A protein and the small-molecule ligand that binds it are described below.
Small molecule (SMILES): Nc1ccc2ccc(CNCCCc3cccnc3)cc2n1

Sequence of chain 1.A:
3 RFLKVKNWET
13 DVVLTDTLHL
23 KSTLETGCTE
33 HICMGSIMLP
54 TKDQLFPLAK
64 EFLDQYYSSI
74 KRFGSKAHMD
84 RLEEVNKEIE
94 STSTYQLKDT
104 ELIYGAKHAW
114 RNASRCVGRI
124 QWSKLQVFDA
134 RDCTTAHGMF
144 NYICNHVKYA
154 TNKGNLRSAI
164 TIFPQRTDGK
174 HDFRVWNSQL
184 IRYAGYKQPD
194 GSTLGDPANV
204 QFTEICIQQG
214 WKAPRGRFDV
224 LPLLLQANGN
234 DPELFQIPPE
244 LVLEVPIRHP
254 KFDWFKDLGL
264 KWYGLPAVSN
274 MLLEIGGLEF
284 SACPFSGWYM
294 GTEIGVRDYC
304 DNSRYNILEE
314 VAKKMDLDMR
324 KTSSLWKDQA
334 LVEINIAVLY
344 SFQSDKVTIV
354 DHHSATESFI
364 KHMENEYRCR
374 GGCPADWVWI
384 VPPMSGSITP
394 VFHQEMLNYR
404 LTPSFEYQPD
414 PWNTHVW

Binding-site contacts:
Ligand atom C19 contacts residue MET40 of chain 1.B at 4.1 Å (hydrophobic).
Ligand atom C21 contacts residue VAL271 of chain 1.B at 4.3 Å (hydrophobic).
Ligand atom N18 contacts residue MET40 of chain 1.B at 3.5 Å.
Ligand atom N01 contacts residue TYR292 of chain 1.B at 3.9 Å.
Ligand atom N01 contacts residue GLU296 of chain 1.B at 2.7 Å (salt-bridge).
Ligand atom C06 contacts residue VAL271 of chain 1.B at 3.4 Å (hydrophobic).
Ligand atom C17 contacts residue TRP10 of chain 1.A at 3.6 Å (hydrophobic).
Ligand atom C07 contacts residue HEM1 of chain 1.H at 3.6 Å.
Ligand atom C21 contacts residue GLU296 of chain 1.B at 3.5 Å.
Ligand atom C04 contacts residue HEM1 of chain 1.H at 3.1 Å.
Ligand atom C17 contacts residue LEU41 of chain 1.B at 3.8 Å (hydrophobic).
Ligand atom C16 contacts residue MET40 of chain 1.B at 4.1 Å (hydrophobic).
Ligand atom C16 contacts residue TRP10 of chain 1.A at 3.4 Å (hydrophobic).
Ligand atom C05 contacts residue VAL271 of chain 1.B at 4.0 Å (hydrophobic).
Ligand atom C06 contacts residue HEM1 of chain 1.H at 3.5 Å.
Ligand atom C08 contacts residue VAL271 of chain 1.B at 3.7 Å (hydrophobic).
Ligand atom C02 contacts residue HEM1 of chain 1.H at 3.6 Å.
Ligand atom N10 contacts residue HEM1 of chain 1.H at 3.1 Å (h-bond).
Ligand atom C09 contacts residue HEM1 of chain 1.H at 3.1 Å.
Ligand atom N01 contacts residue PRO269 of chain 1.B at 3.9 Å.
Ligand atom C20 contacts residue GLU296 of chain 1.B at 3.5 Å.
Ligand atom N01 contacts residue HEM1 of chain 1.H at 3.5 Å.
Ligand atom C02 contacts residue TRP291 of chain 1.B at 4.1 Å (hydrophobic).
Ligand atom C20 contacts residue VAL271 of chain 1.B at 4.1 Å (hydrophobic).
Ligand atom C08 contacts residue HEM1 of chain 1.H at 3.6 Å.
Ligand atom C03 contacts residue HEM1 of chain 1.H at 2.9 Å.
Ligand atom C20 contacts residue HEM1 of chain 1.H at 3.4 Å.
Ligand atom C21 contacts residue HEM1 of chain 1.H at 4.0 Å.
Ligand atom N18 contacts residue LEU41 of chain 1.B at 3.9 Å.
Ligand atom C19 contacts residue TYR410 of chain 1.B at 4.1 Å (hydrophobic).
Ligand atom C11 contacts residue HEM1 of chain 1.H at 3.0 Å.
Ligand atom C02 contacts residue GLU296 of chain 1.B at 3.5 Å.
Ligand atom N22 contacts residue GLU296 of chain 1.B at 2.7 Å (salt-bridge).
Ligand atom N22 contacts residue HEM1 of chain 1.H at 4.0 Å.
Ligand atom C12 contacts residue HEM1 of chain 1.H at 3.6 Å.
Ligand atom C06 contacts residue PHE288 of chain 1.B at 4.0 Å (hydrophobic).
Ligand atom C17 contacts residue MET40 of chain 1.B at 3.4 Å (hydrophobic).
Ligand atom C05 contacts residue HEM1 of chain 1.H at 3.7 Å.
Ligand atom N01 contacts residue TRP291 of chain 1.B at 2.8 Å (h-bond).
Ligand atom C07 contacts residue VAL271 of chain 1.B at 3.3 Å (hydrophobic).

Sequence of chain 1.B:
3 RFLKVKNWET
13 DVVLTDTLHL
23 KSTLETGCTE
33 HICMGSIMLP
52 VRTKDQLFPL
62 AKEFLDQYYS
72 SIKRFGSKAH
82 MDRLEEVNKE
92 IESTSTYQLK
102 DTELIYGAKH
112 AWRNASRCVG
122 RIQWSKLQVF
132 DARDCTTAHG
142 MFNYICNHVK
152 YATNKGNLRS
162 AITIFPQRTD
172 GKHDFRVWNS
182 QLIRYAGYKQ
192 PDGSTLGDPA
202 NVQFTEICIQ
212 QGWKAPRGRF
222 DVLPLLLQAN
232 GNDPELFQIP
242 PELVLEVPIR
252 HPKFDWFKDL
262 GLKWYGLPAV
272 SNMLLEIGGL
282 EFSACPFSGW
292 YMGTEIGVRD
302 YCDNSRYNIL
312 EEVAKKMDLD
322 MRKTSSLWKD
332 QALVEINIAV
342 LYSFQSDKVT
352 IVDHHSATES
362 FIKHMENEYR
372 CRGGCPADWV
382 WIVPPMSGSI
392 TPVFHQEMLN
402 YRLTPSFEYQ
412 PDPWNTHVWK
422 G